Sequence of chain 3.A:
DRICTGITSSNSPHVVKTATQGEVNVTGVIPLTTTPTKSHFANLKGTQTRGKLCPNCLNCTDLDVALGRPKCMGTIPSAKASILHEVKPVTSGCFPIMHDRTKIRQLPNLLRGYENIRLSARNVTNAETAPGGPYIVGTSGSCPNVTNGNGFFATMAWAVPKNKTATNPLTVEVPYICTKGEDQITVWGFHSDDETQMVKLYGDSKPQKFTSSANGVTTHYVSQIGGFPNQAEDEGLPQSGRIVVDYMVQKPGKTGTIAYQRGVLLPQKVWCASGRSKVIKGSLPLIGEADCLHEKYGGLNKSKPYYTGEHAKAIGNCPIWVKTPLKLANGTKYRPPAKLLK

Binding-site contacts:
Ligand atom O4 contacts residue GLU289 of chain 3.A at 3.5 Å (salt-bridge).
Ligand atom C3 contacts residue GLU289 of chain 3.A at 3.5 Å.
Ligand atom O7 contacts residue ASN301 of chain 3.A at 3.8 Å.
Ligand atom C1 contacts residue GLU289 of chain 3.A at 4.4 Å.
Ligand atom C2 contacts residue GLU289 of chain 3.A at 4.5 Å.
Ligand atom O5 contacts residue ASP291 of chain 3.A at 4.4 Å.
Ligand atom N2 contacts residue ASN301 of chain 3.A at 2.7 Å (h-bond).
Ligand atom C8 contacts residue GLY299 of chain 3.A at 4.2 Å.
Ligand atom C5 contacts residue ASN301 of chain 3.A at 3.6 Å.
Ligand atom C5 contacts residue GLU289 of chain 3.A at 4.1 Å.
Ligand atom O3 contacts residue GLU289 of chain 3.A at 4.1 Å.
Ligand atom C4 contacts residue GLU289 of chain 3.A at 3.9 Å.
Ligand atom C3 contacts residue ASN301 of chain 3.A at 3.6 Å.
Ligand atom O6 contacts residue LYS45 of chain 3.A at 3.8 Å.
Ligand atom C8 contacts residue ASN301 of chain 3.A at 3.4 Å.
Ligand atom O7 contacts residue GLY299 of chain 3.A at 4.4 Å.
Ligand atom C1 contacts residue ASN301 of chain 3.A at 1.4 Å.
Ligand atom O5 contacts residue ASN301 of chain 3.A at 2.3 Å (h-bond).
Ligand atom O7 contacts residue ALA290 of chain 3.A at 4.2 Å.
Ligand atom C4 contacts residue ASN301 of chain 3.A at 4.1 Å.
Ligand atom C7 contacts residue ASN301 of chain 3.A at 3.3 Å.
Ligand atom O7 contacts residue GLU289 of chain 3.A at 3.8 Å.
Ligand atom C8 contacts residue LEU300 of chain 3.A at 4.5 Å (hydrophobic).
Ligand atom C2 contacts residue ASN301 of chain 3.A at 2.2 Å.
Ligand atom N2 contacts residue GLU289 of chain 3.A at 4.4 Å.

The protein below binds the small molecule below.
Small molecule (SMILES): CC(=O)N[C@H]1[C@H](O[C@H]2[C@H](O)[C@@H](NC(C)=O)CO[C@@H]2CO)O[C@H](CO)[C@@H](O)[C@@H]1O